A small-molecule ligand and the protein it binds are described below.
Small molecule (SMILES): CN[C@@H]1C[C@H]2O[C@@](C)([C@@H]1OC)n1c3ccccc3c3c4c(c5c6ccccc6n2c5c31)C(=O)NC4

Binding-site contacts:
Ligand atom C5 contacts residue ILE122 of chain 1.A at 3.6 Å (hydrophobic).
Ligand atom C9 contacts residue SER255 of chain 1.A at 3.6 Å.
Ligand atom O5 contacts residue LEU193 of chain 1.A at 3.4 Å.
Ligand atom C4 contacts residue VAL194 of chain 1.A at 3.4 Å (hydrophobic).
Ligand atom C8 contacts residue LEU245 of chain 1.A at 3.3 Å (hydrophobic).
Ligand atom C26 contacts residue ARG124 of chain 1.A at 3.4 Å.
Ligand atom C2 contacts residue GLY197 of chain 1.A at 3.5 Å.
Ligand atom C3 contacts residue GLY197 of chain 1.A at 3.5 Å.
Ligand atom C8 contacts residue GLU192 of chain 1.A at 3.6 Å.
Ligand atom C7 contacts residue LEU245 of chain 1.A at 3.3 Å (hydrophobic).
Ligand atom O5 contacts residue ALA143 of chain 1.A at 3.7 Å.
Ligand atom C10 contacts residue SER255 of chain 1.A at 3.8 Å.
Ligand atom C14 contacts residue ASP256 of chain 1.A at 3.7 Å.
Ligand atom O5 contacts residue GLU192 of chain 1.A at 3.6 Å (salt-bridge).
Ligand atom C3 contacts residue VAL194 of chain 1.A at 3.5 Å (hydrophobic).
Ligand atom C13 contacts residue MET191 of chain 1.A at 3.8 Å (hydrophobic).
Ligand atom C25 contacts residue ILE122 of chain 1.A at 3.5 Å (hydrophobic).
Ligand atom C10 contacts residue LEU245 of chain 1.A at 3.6 Å (hydrophobic).
Ligand atom N4 contacts residue ARG242 of chain 1.A at 2.9 Å (salt-bridge).
Ligand atom C7 contacts residue ALA143 of chain 1.A at 3.8 Å (hydrophobic).
Ligand atom N1 contacts residue ALA143 of chain 1.A at 3.2 Å.
Ligand atom C28 contacts residue ARG242 of chain 1.A at 3.4 Å.
Ligand atom O5 contacts residue LEU245 of chain 1.A at 3.7 Å.
Ligand atom C6 contacts residue LEU245 of chain 1.A at 3.8 Å (hydrophobic).
Ligand atom C1 contacts residue ILE122 of chain 1.A at 3.7 Å (hydrophobic).
Ligand atom C4 contacts residue ILE122 of chain 1.A at 3.8 Å (hydrophobic).
Ligand atom C13 contacts residue SER255 of chain 1.A at 3.3 Å.
Ligand atom C9 contacts residue ALA143 of chain 1.A at 3.5 Å (hydrophobic).
Ligand atom N1 contacts residue GLU192 of chain 1.A at 2.9 Å (salt-bridge).
Ligand atom C28 contacts residue ASP198 of chain 1.A at 3.7 Å.
Ligand atom C27 contacts residue ARG242 of chain 1.A at 3.8 Å.
Ligand atom O4 contacts residue GLY123 of chain 1.A at 3.4 Å.
Ligand atom C8 contacts residue ALA143 of chain 1.A at 3.3 Å (hydrophobic).
Ligand atom C15 contacts residue ASP256 of chain 1.A at 3.5 Å.
Ligand atom C11 contacts residue SER255 of chain 1.A at 3.7 Å.
Ligand atom O6 contacts residue ARG242 of chain 1.A at 3.8 Å.
Ligand atom C14 contacts residue GLU162 of chain 1.A at 3.5 Å.
Ligand atom N1 contacts residue LEU245 of chain 1.A at 3.5 Å.
Ligand atom O5 contacts residue VAL194 of chain 1.A at 2.8 Å (h-bond).
Ligand atom C12 contacts residue SER255 of chain 1.A at 3.5 Å.

Sequence of chain 1.A:
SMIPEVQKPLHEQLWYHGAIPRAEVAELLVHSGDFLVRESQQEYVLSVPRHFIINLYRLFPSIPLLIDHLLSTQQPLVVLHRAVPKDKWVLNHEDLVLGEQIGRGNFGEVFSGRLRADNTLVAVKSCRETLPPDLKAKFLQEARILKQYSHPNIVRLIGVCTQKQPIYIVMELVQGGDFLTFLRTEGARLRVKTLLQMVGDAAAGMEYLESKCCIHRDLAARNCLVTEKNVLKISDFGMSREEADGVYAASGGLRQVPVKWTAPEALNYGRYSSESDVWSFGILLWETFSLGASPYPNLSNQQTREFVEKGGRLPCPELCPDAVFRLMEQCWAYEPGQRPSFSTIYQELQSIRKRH